Sequence of chain 1.A:
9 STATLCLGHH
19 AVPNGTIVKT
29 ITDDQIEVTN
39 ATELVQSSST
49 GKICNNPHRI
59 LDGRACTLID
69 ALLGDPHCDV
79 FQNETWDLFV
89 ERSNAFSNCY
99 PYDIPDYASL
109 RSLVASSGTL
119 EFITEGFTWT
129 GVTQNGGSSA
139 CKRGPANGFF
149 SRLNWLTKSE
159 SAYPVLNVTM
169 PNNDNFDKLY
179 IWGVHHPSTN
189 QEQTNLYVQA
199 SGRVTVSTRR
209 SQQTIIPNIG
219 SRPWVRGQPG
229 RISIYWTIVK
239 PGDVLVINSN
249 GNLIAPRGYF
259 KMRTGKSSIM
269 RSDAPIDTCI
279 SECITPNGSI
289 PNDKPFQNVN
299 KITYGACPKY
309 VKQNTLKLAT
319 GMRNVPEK

Binding-site contacts:
Ligand atom C3 contacts residue ASN81 of chain 1.A at 3.8 Å.
Ligand atom O7 contacts residue ASN81 of chain 1.A at 3.0 Å (h-bond).
Ligand atom C8 contacts residue GLU119 of chain 1.A at 4.0 Å.
Ligand atom C6 contacts residue ASN81 of chain 1.A at 4.5 Å.
Ligand atom N2 contacts residue ASN81 of chain 1.A at 3.0 Å (h-bond).
Ligand atom N2 contacts residue PHE120 of chain 1.A at 4.2 Å.
Ligand atom C3 contacts residue PHE120 of chain 1.A at 4.3 Å (hydrophobic).
Ligand atom O5 contacts residue PHE120 of chain 1.A at 4.5 Å.
Ligand atom O6 contacts residue GLN80 of chain 1.A at 4.4 Å.
Ligand atom C6 contacts residue GLN80 of chain 1.A at 4.4 Å.
Ligand atom C4 contacts residue ASN81 of chain 1.A at 4.2 Å.
Ligand atom O7 contacts residue GLU119 of chain 1.A at 3.0 Å.
Ligand atom C2 contacts residue ASN81 of chain 1.A at 2.5 Å.
Ligand atom C5 contacts residue ASN81 of chain 1.A at 3.6 Å.
Ligand atom O7 contacts residue PHE120 of chain 1.A at 3.9 Å.
Ligand atom O3 contacts residue PHE120 of chain 1.A at 4.2 Å.
Ligand atom O5 contacts residue ASN81 of chain 1.A at 2.3 Å (h-bond).
Ligand atom C1 contacts residue ASN81 of chain 1.A at 1.4 Å.
Ligand atom C8 contacts residue ASN81 of chain 1.A at 3.2 Å.
Ligand atom C7 contacts residue GLU119 of chain 1.A at 4.0 Å.
Ligand atom C7 contacts residue ASN81 of chain 1.A at 2.7 Å.
Ligand atom C1 contacts residue PHE120 of chain 1.A at 4.3 Å (hydrophobic).
Ligand atom C2 contacts residue PHE120 of chain 1.A at 3.5 Å (hydrophobic).

The small molecule below binds the protein below.
Small molecule (SMILES): CC(=O)N[C@H]1[C@H](O[C@H]2[C@H](O)[C@@H](NC(C)=O)CO[C@@H]2CO)O[C@H](CO)[C@@H](O)[C@@H]1O